Sequence of chain 1.A:
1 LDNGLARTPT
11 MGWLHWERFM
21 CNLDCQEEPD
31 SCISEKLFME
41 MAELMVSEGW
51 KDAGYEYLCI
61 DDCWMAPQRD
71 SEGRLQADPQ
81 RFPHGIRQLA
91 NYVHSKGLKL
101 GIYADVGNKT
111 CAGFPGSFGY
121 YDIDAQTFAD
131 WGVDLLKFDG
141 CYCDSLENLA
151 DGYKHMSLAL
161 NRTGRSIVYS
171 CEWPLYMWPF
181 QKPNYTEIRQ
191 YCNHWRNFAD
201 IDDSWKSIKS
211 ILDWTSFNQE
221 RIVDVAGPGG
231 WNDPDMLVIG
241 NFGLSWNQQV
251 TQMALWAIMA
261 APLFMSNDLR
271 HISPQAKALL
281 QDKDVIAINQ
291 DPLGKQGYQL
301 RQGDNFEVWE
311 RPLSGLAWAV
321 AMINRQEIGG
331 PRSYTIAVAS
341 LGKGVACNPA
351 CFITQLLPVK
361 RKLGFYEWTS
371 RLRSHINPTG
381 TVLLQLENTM

Binding-site contacts:
Ligand atom O7 contacts residue ASP144 of chain 1.A at 1.9 Å (salt-bridge).
Ligand atom C3 contacts residue ASP144 of chain 1.A at 3.6 Å.
Ligand atom C8 contacts residue TYR142 of chain 1.A at 4.0 Å (hydrophobic).
Ligand atom C7 contacts residue CYS143 of chain 1.A at 3.8 Å (hydrophobic).
Ligand atom C8 contacts residue VAL106 of chain 1.A at 4.3 Å (hydrophobic).
Ligand atom C7 contacts residue ASN108 of chain 1.A at 3.6 Å.
Ligand atom C5 contacts residue ASP144 of chain 1.A at 3.8 Å.
Ligand atom C7 contacts residue ASP144 of chain 1.A at 2.6 Å.
Ligand atom N2 contacts residue ASP144 of chain 1.A at 3.1 Å (salt-bridge).
Ligand atom C2 contacts residue ASP144 of chain 1.A at 3.2 Å.
Ligand atom N2 contacts residue ASN108 of chain 1.A at 3.2 Å (h-bond).
Ligand atom C3 contacts residue ASN108 of chain 1.A at 3.9 Å.
Ligand atom C6 contacts residue ASP144 of chain 1.A at 3.2 Å.
Ligand atom O6 contacts residue ASP144 of chain 1.A at 3.1 Å (salt-bridge).
Ligand atom C8 contacts residue PHE118 of chain 1.A at 4.4 Å (hydrophobic).
Ligand atom O7 contacts residue ASN108 of chain 1.A at 3.4 Å (h-bond).
Ligand atom O7 contacts residue CYS143 of chain 1.A at 3.0 Å.
Ligand atom C8 contacts residue ASP144 of chain 1.A at 3.7 Å.
Ligand atom O5 contacts residue ASP144 of chain 1.A at 3.2 Å (salt-bridge).
Ligand atom C3 contacts residue PHE118 of chain 1.A at 3.5 Å (hydrophobic).
Ligand atom C8 contacts residue GLY107 of chain 1.A at 4.4 Å.
Ligand atom C8 contacts residue ASN148 of chain 1.A at 3.7 Å.
Ligand atom C5 contacts residue ASN108 of chain 1.A at 3.8 Å.
Ligand atom C1 contacts residue ASN108 of chain 1.A at 1.5 Å.
Ligand atom O7 contacts residue TYR142 of chain 1.A at 3.0 Å (h-bond).
Ligand atom C8 contacts residue CYS143 of chain 1.A at 3.6 Å (hydrophobic).
Ligand atom O3 contacts residue ASP144 of chain 1.A at 3.5 Å (salt-bridge).
Ligand atom C2 contacts residue PHE118 of chain 1.A at 4.2 Å (hydrophobic).
Ligand atom O4 contacts residue ASP144 of chain 1.A at 4.5 Å.
Ligand atom O3 contacts residue PHE118 of chain 1.A at 3.3 Å.
Ligand atom N2 contacts residue PHE118 of chain 1.A at 4.0 Å.
Ligand atom C4 contacts residue ASP144 of chain 1.A at 3.6 Å.
Ligand atom C4 contacts residue ASN108 of chain 1.A at 4.4 Å.
Ligand atom C2 contacts residue ASN108 of chain 1.A at 2.7 Å.
Ligand atom O5 contacts residue ASN108 of chain 1.A at 2.4 Å (h-bond).
Ligand atom C7 contacts residue TYR142 of chain 1.A at 3.7 Å (hydrophobic).
Ligand atom C1 contacts residue ASP144 of chain 1.A at 4.1 Å.

This small molecule binds to this protein.
Small molecule (SMILES): CC(=O)N[C@H]1[C@H](O[C@H]2[C@H](O)[C@@H](NC(C)=O)CO[C@@H]2CO)O[C@H](CO)[C@@H](O)[C@@H]1O